Binding-site contacts:
Ligand atom F1 contacts residue THR248 of chain 1.A at 3.2 Å.
Ligand atom C46 contacts residue GLY50 of chain 1.A at 3.5 Å.
Ligand atom F1 contacts residue GLY246 of chain 1.A at 3.1 Å.
Ligand atom C22 contacts residue ASP48 of chain 1.A at 3.4 Å.
Ligand atom C9 contacts residue PHE124 of chain 1.A at 3.5 Å (hydrophobic).
Ligand atom O38 contacts residue THR88 of chain 1.A at 2.9 Å (h-bond).
Ligand atom C42 contacts residue ASP244 of chain 1.A at 3.4 Å.
Ligand atom C31 contacts residue THR247 of chain 1.A at 3.0 Å.
Ligand atom F4 contacts residue GLY27 of chain 1.A at 3.5 Å.
Ligand atom N40 contacts residue GLY50 of chain 1.A at 2.9 Å (h-bond).
Ligand atom O38 contacts residue TYR87 of chain 1.A at 3.4 Å.
Ligand atom O38 contacts residue GLN89 of chain 1.A at 3.5 Å (h-bond).
Ligand atom C27 contacts residue ASP244 of chain 1.A at 3.7 Å.
Ligand atom N11 contacts residue PHE124 of chain 1.A at 2.8 Å (h-bond).
Ligand atom O68 contacts residue SER51 of chain 1.A at 3.6 Å.
Ligand atom O68 contacts residue GLY50 of chain 1.A at 3.4 Å (h-bond).
Ligand atom C2 contacts residue GLY246 of chain 1.A at 3.4 Å.
Ligand atom O39 contacts residue ARG251 of chain 1.A at 2.9 Å (salt-bridge).
Ligand atom F1 contacts residue GLY29 of chain 1.A at 3.5 Å.
Ligand atom C49 contacts residue PRO86 of chain 1.A at 3.3 Å (hydrophobic).
Ligand atom S34 contacts residue THR247 of chain 1.A at 3.6 Å (h-bond).
Ligand atom C35 contacts residue THR247 of chain 1.A at 3.4 Å.
Ligand atom C9 contacts residue ILE126 of chain 1.A at 3.4 Å (hydrophobic).
Ligand atom C60 contacts residue SER51 of chain 1.A at 3.7 Å.
Ligand atom C15 contacts residue LEU46 of chain 1.A at 3.5 Å (hydrophobic).
Ligand atom O68 contacts residue ASP48 of chain 1.A at 2.7 Å (salt-bridge).
Ligand atom O39 contacts residue THR247 of chain 1.A at 3.4 Å (h-bond).
Ligand atom C27 contacts residue ASP48 of chain 1.A at 3.6 Å.
Ligand atom O68 contacts residue TYR87 of chain 1.A at 3.6 Å.
Ligand atom C42 contacts residue GLY50 of chain 1.A at 3.4 Å.
Ligand atom C20 contacts residue PHE124 of chain 1.A at 3.6 Å (hydrophobic).
Ligand atom C56 contacts residue PRO86 of chain 1.A at 3.6 Å (hydrophobic).
Ligand atom C60 contacts residue VAL85 of chain 1.A at 3.6 Å (hydrophobic).
Ligand atom C9 contacts residue TRP131 of chain 1.A at 3.5 Å (hydrophobic).
Ligand atom C29 contacts residue ASP244 of chain 1.A at 3.2 Å.
Ligand atom C51 contacts residue THR88 of chain 1.A at 3.6 Å.
Ligand atom C53 contacts residue THR88 of chain 1.A at 3.3 Å.
Ligand atom C31 contacts residue ASP244 of chain 1.A at 3.3 Å.
Ligand atom N40 contacts residue ASP244 of chain 1.A at 2.7 Å (salt-bridge).
Ligand atom C15 contacts residue GLY246 of chain 1.A at 3.4 Å.

This protein binds this small molecule.
Small molecule (SMILES): CC(C)(C)c1cccc(CN[C@H]2CS(=O)(=O)C[C@@H](Cc3ccc4[nH]cc(CC(F)F)c4c3)[C@@H]2O)c1

Sequence of chain 1.A:
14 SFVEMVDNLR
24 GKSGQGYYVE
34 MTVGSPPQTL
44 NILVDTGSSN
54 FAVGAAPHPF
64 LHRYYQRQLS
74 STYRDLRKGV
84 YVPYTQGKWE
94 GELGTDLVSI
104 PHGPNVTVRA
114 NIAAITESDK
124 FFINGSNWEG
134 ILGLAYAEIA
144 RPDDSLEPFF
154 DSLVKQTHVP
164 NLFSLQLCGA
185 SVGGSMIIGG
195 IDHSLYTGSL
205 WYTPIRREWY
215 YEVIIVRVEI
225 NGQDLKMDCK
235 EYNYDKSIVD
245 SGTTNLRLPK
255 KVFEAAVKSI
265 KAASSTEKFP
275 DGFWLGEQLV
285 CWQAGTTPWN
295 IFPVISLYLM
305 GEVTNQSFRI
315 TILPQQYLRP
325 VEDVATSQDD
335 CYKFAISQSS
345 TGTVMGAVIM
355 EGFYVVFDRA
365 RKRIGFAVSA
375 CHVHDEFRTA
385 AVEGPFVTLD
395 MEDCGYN